Sequence of chain 2.A:
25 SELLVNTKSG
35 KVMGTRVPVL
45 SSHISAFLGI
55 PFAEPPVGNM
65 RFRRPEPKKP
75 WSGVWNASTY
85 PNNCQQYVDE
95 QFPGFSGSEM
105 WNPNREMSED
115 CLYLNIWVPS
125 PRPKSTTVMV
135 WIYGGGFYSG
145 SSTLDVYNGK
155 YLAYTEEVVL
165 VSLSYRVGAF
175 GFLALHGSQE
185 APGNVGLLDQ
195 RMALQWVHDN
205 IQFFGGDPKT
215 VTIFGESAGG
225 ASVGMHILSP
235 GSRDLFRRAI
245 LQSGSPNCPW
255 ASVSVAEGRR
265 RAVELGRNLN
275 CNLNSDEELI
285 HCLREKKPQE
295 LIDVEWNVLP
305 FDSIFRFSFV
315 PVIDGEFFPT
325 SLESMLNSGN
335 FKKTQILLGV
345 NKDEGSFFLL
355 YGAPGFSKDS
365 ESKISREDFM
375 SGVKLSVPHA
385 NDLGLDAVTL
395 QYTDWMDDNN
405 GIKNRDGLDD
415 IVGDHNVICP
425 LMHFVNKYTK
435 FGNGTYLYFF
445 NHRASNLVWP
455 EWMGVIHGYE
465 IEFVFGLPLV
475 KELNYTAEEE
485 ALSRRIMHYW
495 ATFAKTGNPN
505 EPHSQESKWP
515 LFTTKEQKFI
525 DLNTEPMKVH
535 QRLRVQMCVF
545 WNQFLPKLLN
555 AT

The small molecule below binds the protein below.
Small molecule (SMILES): COc1cc(CNC(=O)Cc2cn(CCCCC3CC4Cc5nc6cc(Cl)ccc6c(N)c5C(C3)C4)nn2)ccc1O

Binding-site contacts:
Ligand atom NBA contacts residue PHE352 of chain 2.A at 3.0 Å.
Ligand atom CAI contacts residue TRP105 of chain 2.A at 3.4 Å (hydrophobic).
Ligand atom CAB contacts residue TRP105 of chain 2.A at 3.5 Å (hydrophobic).
Ligand atom CL1 contacts residue TRP453 of chain 2.A at 3.2 Å.
Ligand atom CAS contacts residue GLY139 of chain 2.A at 3.5 Å.
Ligand atom CAV contacts residue PHE311 of chain 2.A at 3.4 Å (hydrophobic).
Ligand atom CAX contacts residue TYR142 of chain 2.A at 3.5 Å (hydrophobic).
Ligand atom CAF contacts residue PHE351 of chain 2.A at 3.4 Å (hydrophobic).
Ligand atom CAW contacts residue PEG1 of chain 2.D at 3.5 Å.
Ligand atom NBL contacts residue PEG1 of chain 2.D at 3.2 Å (h-bond).
Ligand atom NBB contacts residue PHE311 of chain 2.A at 3.3 Å.
Ligand atom CBK contacts residue TYR355 of chain 2.A at 3.5 Å (hydrophobic).
Ligand atom NAZ contacts residue PHE311 of chain 2.A at 3.3 Å.
Ligand atom CAV contacts residue PHE352 of chain 2.A at 3.5 Å (hydrophobic).
Ligand atom CBP contacts residue PEG1 of chain 2.D at 3.5 Å.
Ligand atom CBE contacts residue GLY356 of chain 2.A at 3.5 Å.
Ligand atom OBM contacts residue ILE308 of chain 2.A at 3.2 Å.
Ligand atom CAB contacts residue PHE351 of chain 2.A at 3.4 Å (hydrophobic).
Ligand atom NAZ contacts residue PEG1 of chain 2.D at 3.5 Å (h-bond).
Ligand atom CBC contacts residue TRP300 of chain 2.A at 3.5 Å (hydrophobic).
Ligand atom CBK contacts residue PEG1 of chain 2.D at 3.4 Å.
Ligand atom CAW contacts residue PHE352 of chain 2.A at 3.5 Å (hydrophobic).
Ligand atom CAX contacts residue PEG1 of chain 2.D at 3.2 Å.
Ligand atom CAA contacts residue PHE351 of chain 2.A at 3.4 Å (hydrophobic).
Ligand atom CAA contacts residue TRP105 of chain 2.A at 3.5 Å (hydrophobic).
Ligand atom NBA contacts residue PHE311 of chain 2.A at 3.1 Å.
Ligand atom CAW contacts residue TYR142 of chain 2.A at 3.1 Å (hydrophobic).
Ligand atom CAD contacts residue PHE351 of chain 2.A at 3.4 Å (hydrophobic).
Ligand atom CAE contacts residue PHE351 of chain 2.A at 3.3 Å (hydrophobic).
Ligand atom CBJ contacts residue PEG1 of chain 2.D at 3.4 Å.
Ligand atom CAT contacts residue GLY139 of chain 2.A at 3.5 Å.
Ligand atom NBB contacts residue PHE309 of chain 2.A at 3.2 Å (h-bond).
Ligand atom CAC contacts residue PHE351 of chain 2.A at 3.4 Å (hydrophobic).
Ligand atom CAU contacts residue PHE351 of chain 2.A at 3.4 Å (hydrophobic).
Ligand atom CAF contacts residue TRP453 of chain 2.A at 3.5 Å (hydrophobic).
Ligand atom NAL contacts residue TRP105 of chain 2.A at 3.2 Å.
Ligand atom CBP contacts residue GLN95 of chain 2.A at 3.5 Å.
Ligand atom CAR contacts residue GLY139 of chain 2.A at 3.4 Å.
Ligand atom CAV contacts residue TYR142 of chain 2.A at 3.6 Å (hydrophobic).
Ligand atom NAJ contacts residue HIS461 of chain 2.A at 3.0 Å (h-bond).